A protein and the small-molecule ligand that binds it are described below.
Small molecule (SMILES): CC(=O)N[C@@H]1[C@@H](O)[C@H](O)[C@@H](CO)O[C@H]1O

Binding-site contacts:
Ligand atom C1 contacts residue ASN351 of chain 1.A at 1.4 Å.
Ligand atom C2 contacts residue ASN351 of chain 1.A at 2.4 Å.
Ligand atom C7 contacts residue ASN351 of chain 1.A at 3.2 Å.
Ligand atom C3 contacts residue ASN351 of chain 1.A at 3.7 Å.
Ligand atom O5 contacts residue ASN351 of chain 1.A at 2.4 Å (h-bond).
Ligand atom N2 contacts residue ASN351 of chain 1.A at 2.8 Å (h-bond).
Ligand atom C4 contacts residue ASN351 of chain 1.A at 4.1 Å.
Ligand atom O7 contacts residue ASN351 of chain 1.A at 2.8 Å (h-bond).
Ligand atom C5 contacts residue ASN351 of chain 1.A at 3.6 Å.

Sequence of chain 1.A:
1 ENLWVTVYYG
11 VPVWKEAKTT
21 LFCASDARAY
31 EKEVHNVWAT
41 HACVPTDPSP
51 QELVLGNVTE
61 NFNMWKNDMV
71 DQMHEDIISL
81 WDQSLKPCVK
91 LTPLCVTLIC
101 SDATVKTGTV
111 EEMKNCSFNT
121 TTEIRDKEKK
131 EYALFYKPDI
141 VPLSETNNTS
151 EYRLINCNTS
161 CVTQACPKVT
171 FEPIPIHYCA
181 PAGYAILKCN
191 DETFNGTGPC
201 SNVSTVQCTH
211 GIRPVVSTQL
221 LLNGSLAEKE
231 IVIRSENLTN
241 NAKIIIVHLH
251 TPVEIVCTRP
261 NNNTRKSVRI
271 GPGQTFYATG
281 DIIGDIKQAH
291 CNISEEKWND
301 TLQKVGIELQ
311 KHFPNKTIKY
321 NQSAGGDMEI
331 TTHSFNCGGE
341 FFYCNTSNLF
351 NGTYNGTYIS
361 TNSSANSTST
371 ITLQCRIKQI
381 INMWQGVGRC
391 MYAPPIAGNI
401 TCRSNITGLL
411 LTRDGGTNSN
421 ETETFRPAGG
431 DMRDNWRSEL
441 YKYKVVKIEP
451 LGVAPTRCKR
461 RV